Sequence of chain 1.B:
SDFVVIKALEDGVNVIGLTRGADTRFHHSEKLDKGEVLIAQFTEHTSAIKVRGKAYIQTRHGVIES

Sequence of chain 1.A:
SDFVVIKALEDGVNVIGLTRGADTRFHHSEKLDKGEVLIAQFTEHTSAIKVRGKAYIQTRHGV

Binding-site contacts:
Ligand atom CA contacts residue SER50 of chain 1.A at 3.9 Å.
Ligand atom CB contacts residue THR22 of chain 1.A at 3.8 Å.
Ligand atom O contacts residue ARG23 of chain 1.A at 3.5 Å.
Ligand atom OXT contacts residue HIS48 of chain 1.B at 3.8 Å.
Ligand atom CE2 contacts residue ALA43 of chain 1.B at 4.0 Å (hydrophobic).
Ligand atom CA contacts residue GLY24 of chain 1.A at 3.5 Å.
Ligand atom CB contacts residue THR27 of chain 1.A at 3.5 Å.
Ligand atom O contacts residue THR22 of chain 1.A at 4.0 Å.
Ligand atom C contacts residue GLY24 of chain 1.A at 3.4 Å.
Ligand atom N contacts residue THR22 of chain 1.A at 2.8 Å (h-bond).
Ligand atom O contacts residue THR46 of chain 1.B at 3.6 Å.
Ligand atom N contacts residue GLY24 of chain 1.A at 2.8 Å (h-bond).
Ligand atom OXT contacts residue THR46 of chain 1.B at 2.5 Å (h-bond).
Ligand atom CH2 contacts residue GLY20 of chain 1.B at 3.5 Å.
Ligand atom CD1 contacts residue SER50 of chain 1.A at 3.5 Å.
Ligand atom CE3 contacts residue HIS30 of chain 1.B at 3.8 Å.
Ligand atom CG contacts residue SER50 of chain 1.A at 3.8 Å.
Ligand atom C contacts residue THR46 of chain 1.B at 3.5 Å.
Ligand atom CE2 contacts residue THR49 of chain 1.B at 4.0 Å.
Ligand atom CA contacts residue THR27 of chain 1.A at 3.2 Å.
Ligand atom CE2 contacts residue GLN44 of chain 1.B at 3.9 Å.
Ligand atom CZ2 contacts residue ILE52 of chain 1.B at 3.8 Å (hydrophobic).
Ligand atom CZ3 contacts residue GLY20 of chain 1.B at 3.6 Å.
Ligand atom N contacts residue THR27 of chain 1.A at 2.7 Å (h-bond).
Ligand atom C contacts residue SER50 of chain 1.A at 3.6 Å.
Ligand atom NE1 contacts residue GLN44 of chain 1.B at 2.8 Å (h-bond).
Ligand atom CB contacts residue SER50 of chain 1.A at 3.4 Å.
Ligand atom NE1 contacts residue ALA43 of chain 1.B at 3.8 Å.
Ligand atom CA contacts residue THR22 of chain 1.A at 3.8 Å.
Ligand atom OXT contacts residue GLY24 of chain 1.A at 3.9 Å.
Ligand atom CD1 contacts residue GLN44 of chain 1.B at 3.5 Å.
Ligand atom CZ2 contacts residue THR49 of chain 1.B at 3.9 Å.
Ligand atom CD1 contacts residue THR46 of chain 1.B at 3.9 Å.
Ligand atom CD2 contacts residue THR49 of chain 1.B at 4.0 Å.
Ligand atom N contacts residue ASP26 of chain 1.A at 3.0 Å (salt-bridge).
Ligand atom C contacts residue THR49 of chain 1.B at 3.9 Å.
Ligand atom O contacts residue SER50 of chain 1.A at 2.9 Å (h-bond).
Ligand atom O contacts residue GLY24 of chain 1.A at 3.0 Å (h-bond).
Ligand atom OXT contacts residue THR49 of chain 1.B at 2.9 Å (h-bond).
Ligand atom CZ2 contacts residue ALA43 of chain 1.B at 3.9 Å (hydrophobic).

This protein binds this small molecule.
Small molecule (SMILES): N[C@@H](Cc1c[nH]c2ccccc12)C(=O)O